The protein below binds the small molecule below.
Small molecule (SMILES): CC(=O)N[C@H]1[C@H](O[C@H]2[C@H](O)[C@@H](NC(C)=O)CO[C@@H]2CO)O[C@H](CO)[C@@H](O[C@@H]2O[C@H](CO)[C@@H](O)[C@H](O)[C@@H]2O)[C@@H]1O

Binding-site contacts:
Ligand atom O2 contacts residue HIS155 of chain 1.B at 4.3 Å.
Ligand atom O6 contacts residue SER179 of chain 1.B at 2.3 Å (h-bond).
Ligand atom C8 contacts residue ASN201 of chain 1.B at 4.3 Å.
Ligand atom C5 contacts residue ASN201 of chain 1.B at 3.6 Å.
Ligand atom C1 contacts residue ASN201 of chain 1.B at 1.4 Å.
Ligand atom C6 contacts residue SER179 of chain 1.B at 3.1 Å.
Ligand atom C8 contacts residue ARG176 of chain 1.B at 3.5 Å.
Ligand atom C7 contacts residue ARG176 of chain 1.B at 4.3 Å.
Ligand atom C5 contacts residue SER179 of chain 1.B at 4.3 Å.
Ligand atom C3 contacts residue ASN201 of chain 1.B at 3.6 Å.
Ligand atom C2 contacts residue ASN201 of chain 1.B at 2.2 Å.
Ligand atom C7 contacts residue ASN201 of chain 1.B at 2.9 Å.
Ligand atom O5 contacts residue SER179 of chain 1.B at 4.2 Å.
Ligand atom C6 contacts residue ASN201 of chain 1.B at 4.4 Å.
Ligand atom O5 contacts residue ASN201 of chain 1.B at 2.3 Å (h-bond).
Ligand atom N2 contacts residue ASN201 of chain 1.B at 2.8 Å (h-bond).
Ligand atom O7 contacts residue ASN201 of chain 1.B at 2.4 Å (h-bond).
Ligand atom C4 contacts residue ASN201 of chain 1.B at 4.0 Å.

Sequence of chain 1.B:
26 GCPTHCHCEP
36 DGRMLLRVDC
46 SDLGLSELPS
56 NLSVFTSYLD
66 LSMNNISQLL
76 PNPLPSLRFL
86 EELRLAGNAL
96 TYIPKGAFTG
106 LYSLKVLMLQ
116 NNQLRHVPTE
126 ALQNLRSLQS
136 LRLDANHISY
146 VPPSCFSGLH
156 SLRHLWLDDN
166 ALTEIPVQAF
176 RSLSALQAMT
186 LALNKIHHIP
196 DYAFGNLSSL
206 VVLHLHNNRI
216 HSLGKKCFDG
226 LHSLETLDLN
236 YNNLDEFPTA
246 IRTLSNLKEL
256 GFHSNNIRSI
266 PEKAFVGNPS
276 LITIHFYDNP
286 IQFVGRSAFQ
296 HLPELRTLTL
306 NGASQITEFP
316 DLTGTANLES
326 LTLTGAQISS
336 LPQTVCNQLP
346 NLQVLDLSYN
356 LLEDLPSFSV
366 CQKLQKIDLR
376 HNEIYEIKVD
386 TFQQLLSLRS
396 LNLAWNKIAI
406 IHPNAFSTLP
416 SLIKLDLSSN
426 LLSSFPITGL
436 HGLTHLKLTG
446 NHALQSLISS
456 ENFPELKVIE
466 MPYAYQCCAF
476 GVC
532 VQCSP